Sequence of chain 1.A:
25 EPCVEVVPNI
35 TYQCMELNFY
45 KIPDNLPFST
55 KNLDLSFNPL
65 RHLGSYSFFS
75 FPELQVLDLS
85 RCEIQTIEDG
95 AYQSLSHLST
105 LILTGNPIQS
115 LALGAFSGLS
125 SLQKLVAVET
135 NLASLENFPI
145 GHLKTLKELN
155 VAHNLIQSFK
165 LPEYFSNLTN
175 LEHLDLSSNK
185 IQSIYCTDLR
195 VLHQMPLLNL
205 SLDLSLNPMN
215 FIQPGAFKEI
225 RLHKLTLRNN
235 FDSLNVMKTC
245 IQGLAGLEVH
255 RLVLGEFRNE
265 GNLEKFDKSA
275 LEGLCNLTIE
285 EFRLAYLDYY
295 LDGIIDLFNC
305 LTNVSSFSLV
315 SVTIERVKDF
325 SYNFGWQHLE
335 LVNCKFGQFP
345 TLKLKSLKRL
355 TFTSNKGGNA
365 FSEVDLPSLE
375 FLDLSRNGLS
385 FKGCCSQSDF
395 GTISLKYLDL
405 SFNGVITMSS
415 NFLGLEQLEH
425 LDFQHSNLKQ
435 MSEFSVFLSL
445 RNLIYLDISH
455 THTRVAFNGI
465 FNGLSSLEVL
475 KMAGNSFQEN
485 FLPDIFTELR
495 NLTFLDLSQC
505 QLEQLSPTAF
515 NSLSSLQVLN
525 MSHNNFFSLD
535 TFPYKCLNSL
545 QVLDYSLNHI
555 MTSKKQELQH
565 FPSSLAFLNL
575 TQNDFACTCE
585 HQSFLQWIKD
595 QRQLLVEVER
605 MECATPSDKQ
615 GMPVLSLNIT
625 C

Binding-site contacts:
Ligand atom C30 contacts residue MYR1 of chain 1.O at 2.3 Å.
Ligand atom O7 contacts residue MYR1 of chain 1.O at 3.6 Å.
Ligand atom C29 contacts residue MYR1 of chain 1.O at 3.1 Å.
Ligand atom C28 contacts residue ARG262 of chain 1.A at 3.6 Å.
Ligand atom N2 contacts residue SER104 of chain 1.C at 2.8 Å (h-bond).
Ligand atom C38 contacts residue ILE47 of chain 1.C at 3.4 Å (hydrophobic).
Ligand atom C3 contacts residue SER104 of chain 1.C at 3.4 Å.
Ligand atom C7 contacts residue LP51 of chain 1.M at 3.6 Å.
Ligand atom O5 contacts residue LP51 of chain 1.M at 2.3 Å (h-bond).
Ligand atom C2 contacts residue SER104 of chain 1.C at 3.4 Å.
Ligand atom O47 contacts residue SER102 of chain 1.C at 2.7 Å (h-bond).
Ligand atom O43 contacts residue MYR1 of chain 1.O at 1.4 Å.
Ligand atom N2 contacts residue LP51 of chain 1.M at 2.8 Å (h-bond).
Ligand atom C1 contacts residue LP51 of chain 1.M at 1.4 Å.
Ligand atom C1 contacts residue SER104 of chain 1.C at 3.6 Å.
Ligand atom C17 contacts residue DAO1 of chain 1.N at 3.8 Å.
Ligand atom C6 contacts residue KDO1 of chain 1.P at 2.8 Å.
Ligand atom C29 contacts residue TYR86 of chain 1.C at 3.4 Å (hydrophobic).
Ligand atom C35 contacts residue ILE101 of chain 1.C at 3.6 Å (hydrophobic).
Ligand atom C33 contacts residue ILE101 of chain 1.C at 3.8 Å (hydrophobic).
Ligand atom C8 contacts residue DAO1 of chain 1.N at 3.5 Å.
Ligand atom C8 contacts residue LP51 of chain 1.M at 3.4 Å.
Ligand atom O42 contacts residue PHE103 of chain 1.C at 3.3 Å.
Ligand atom C3 contacts residue LP51 of chain 1.M at 3.6 Å.
Ligand atom C16 contacts residue DAO1 of chain 1.N at 2.8 Å.
Ligand atom C5 contacts residue KDO1 of chain 1.P at 3.8 Å.
Ligand atom O42 contacts residue SER104 of chain 1.C at 3.3 Å (h-bond).
Ligand atom C30 contacts residue TYR86 of chain 1.C at 3.4 Å (hydrophobic).
Ligand atom O6 contacts residue KDO1 of chain 1.P at 1.4 Å.
Ligand atom C5 contacts residue LP51 of chain 1.M at 3.5 Å.
Ligand atom C29 contacts residue ARG262 of chain 1.A at 3.2 Å.
Ligand atom C2 contacts residue LP51 of chain 1.M at 2.3 Å.
Ligand atom O3 contacts residue ARG262 of chain 1.A at 3.0 Å (salt-bridge).
Ligand atom P45 contacts residue ARG262 of chain 1.A at 3.8 Å.
Ligand atom C31 contacts residue MYR1 of chain 1.O at 3.6 Å.
Ligand atom O44 contacts residue DAO1 of chain 1.N at 1.4 Å.
Ligand atom C41 contacts residue TYR49 of chain 1.C at 3.6 Å (hydrophobic).
Ligand atom O46 contacts residue ARG262 of chain 1.A at 2.6 Å (salt-bridge).
Ligand atom O5 contacts residue KDO1 of chain 1.P at 3.5 Å.
Ligand atom C7 contacts residue SER104 of chain 1.C at 3.8 Å.

This small molecule binds to this protein.
Small molecule (SMILES): CCCCCCCCCCC[C@@H](O)CC(=O)N[C@@H]1[C@@H](OC(=O)C[C@H](O)CCCCCCCCCCC)[C@H](OP(=O)(O)O)[C@@H](CO)O[C@H]1O

Sequence of chain 1.C:
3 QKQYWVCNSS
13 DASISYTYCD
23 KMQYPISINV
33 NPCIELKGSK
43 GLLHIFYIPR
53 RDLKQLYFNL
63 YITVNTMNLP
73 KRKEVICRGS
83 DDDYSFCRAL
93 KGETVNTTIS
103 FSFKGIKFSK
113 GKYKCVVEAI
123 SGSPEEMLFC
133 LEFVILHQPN